This protein binds this small molecule.
Small molecule (SMILES): CC(=O)N[C@@H]1[C@@H](O)[C@H](O)[C@@H](CO)O[C@H]1O

Sequence of chain 1.A:
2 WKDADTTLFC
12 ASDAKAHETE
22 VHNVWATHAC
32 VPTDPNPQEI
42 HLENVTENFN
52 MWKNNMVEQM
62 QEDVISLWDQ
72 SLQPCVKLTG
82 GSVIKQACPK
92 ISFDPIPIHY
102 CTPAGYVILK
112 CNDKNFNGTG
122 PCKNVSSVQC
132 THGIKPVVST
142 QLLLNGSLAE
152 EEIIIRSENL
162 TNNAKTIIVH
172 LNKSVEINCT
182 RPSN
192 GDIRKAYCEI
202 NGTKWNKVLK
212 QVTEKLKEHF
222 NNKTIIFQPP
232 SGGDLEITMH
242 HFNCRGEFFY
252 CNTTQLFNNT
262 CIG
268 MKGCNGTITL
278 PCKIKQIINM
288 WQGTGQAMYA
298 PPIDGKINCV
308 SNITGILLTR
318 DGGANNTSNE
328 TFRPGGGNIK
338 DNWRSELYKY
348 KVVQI

Binding-site contacts:
Ligand atom C8 contacts residue ASN45 of chain 1.A at 4.0 Å.
Ligand atom O5 contacts residue ASN45 of chain 1.A at 2.2 Å (h-bond).
Ligand atom C3 contacts residue ASN45 of chain 1.A at 3.8 Å.
Ligand atom O7 contacts residue ASN45 of chain 1.A at 3.9 Å.
Ligand atom O6 contacts residue ASN45 of chain 1.A at 4.3 Å.
Ligand atom C5 contacts residue ASN45 of chain 1.A at 3.6 Å.
Ligand atom C1 contacts residue ASN45 of chain 1.A at 1.4 Å.
Ligand atom C8 contacts residue GLU44 of chain 1.A at 3.5 Å.
Ligand atom C7 contacts residue ASN45 of chain 1.A at 3.5 Å.
Ligand atom C4 contacts residue ASN45 of chain 1.A at 4.1 Å.
Ligand atom N2 contacts residue ASN45 of chain 1.A at 3.0 Å (h-bond).
Ligand atom C2 contacts residue ASN45 of chain 1.A at 2.4 Å.